The small molecule below binds the protein below.
Small molecule (SMILES): CN(C)c1cccc2c(S(=O)(=O)NCCCCCCCCNC(=O)C34CC5CC(CC(C5)C3)C4)cccc12

Sequence of chain 1.A:
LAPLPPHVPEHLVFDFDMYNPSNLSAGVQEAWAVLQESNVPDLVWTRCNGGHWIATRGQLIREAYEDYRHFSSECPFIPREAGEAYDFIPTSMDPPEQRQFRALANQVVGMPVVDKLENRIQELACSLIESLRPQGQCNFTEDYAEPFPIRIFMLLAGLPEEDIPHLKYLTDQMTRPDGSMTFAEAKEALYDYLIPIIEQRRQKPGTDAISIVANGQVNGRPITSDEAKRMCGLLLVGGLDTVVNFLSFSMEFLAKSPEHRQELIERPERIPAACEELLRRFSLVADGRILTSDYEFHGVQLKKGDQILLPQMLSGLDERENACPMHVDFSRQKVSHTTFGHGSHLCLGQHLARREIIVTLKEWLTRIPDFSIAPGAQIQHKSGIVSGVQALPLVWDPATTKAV

Binding-site contacts:
Ligand atom C8 contacts residue VAL397 of chain 1.A at 4.0 Å (hydrophobic).
Ligand atom C28 contacts residue PHE194 of chain 1.A at 3.6 Å (hydrophobic).
Ligand atom C11 contacts residue PRO90 of chain 1.A at 4.0 Å (hydrophobic).
Ligand atom C19 contacts residue PRO90 of chain 1.A at 4.0 Å (hydrophobic).
Ligand atom C33 contacts residue PRO90 of chain 1.A at 3.9 Å (hydrophobic).
Ligand atom C23 contacts residue GLU92 of chain 1.A at 3.6 Å.
Ligand atom C6 contacts residue THR253 of chain 1.A at 3.7 Å.
Ligand atom C4 contacts residue TYR97 of chain 1.A at 3.3 Å (hydrophobic).
Ligand atom C29 contacts residue ILE396 of chain 1.A at 4.0 Å (hydrophobic).
Ligand atom C15 contacts residue PRO90 of chain 1.A at 3.6 Å (hydrophobic).
Ligand atom C10 contacts residue PHE88 of chain 1.A at 3.8 Å (hydrophobic).
Ligand atom N25 contacts residue VAL248 of chain 1.A at 3.7 Å.
Ligand atom C33 contacts residue TYR30 of chain 1.A at 3.5 Å (hydrophobic).
Ligand atom C28 contacts residue PHE88 of chain 1.A at 4.0 Å (hydrophobic).
Ligand atom C19 contacts residue ASN60 of chain 1.A at 3.3 Å.
Ligand atom O37 contacts residue TYR30 of chain 1.A at 3.6 Å.
Ligand atom C14 contacts residue PRO90 of chain 1.A at 3.8 Å (hydrophobic).
Ligand atom C20 contacts residue ASN60 of chain 1.A at 3.8 Å.
Ligand atom C12 contacts residue GLU92 of chain 1.A at 3.9 Å.
Ligand atom O35 contacts residue PRO188 of chain 1.A at 3.3 Å.
Ligand atom C16 contacts residue PRO90 of chain 1.A at 4.0 Å (hydrophobic).
Ligand atom C32 contacts residue ALA93 of chain 1.A at 3.9 Å (hydrophobic).
Ligand atom C18 contacts residue TYR30 of chain 1.A at 3.8 Å (hydrophobic).
Ligand atom C24 contacts residue TYR97 of chain 1.A at 3.6 Å (hydrophobic).
Ligand atom C11 contacts residue GLU92 of chain 1.A at 3.1 Å.
Ligand atom S36 contacts residue PRO188 of chain 1.A at 4.0 Å.
Ligand atom O38 contacts residue TYR97 of chain 1.A at 2.6 Å (h-bond).
Ligand atom O38 contacts residue PHE99 of chain 1.A at 3.7 Å.
Ligand atom C6 contacts residue VAL397 of chain 1.A at 3.9 Å (hydrophobic).
Ligand atom C30 contacts residue ILE396 of chain 1.A at 3.7 Å (hydrophobic).
Ligand atom C14 contacts residue GLU92 of chain 1.A at 3.9 Å.
Ligand atom C10 contacts residue ILE396 of chain 1.A at 3.8 Å (hydrophobic).
Ligand atom C19 contacts residue TYR30 of chain 1.A at 3.7 Å (hydrophobic).
Ligand atom O37 contacts residue PRO188 of chain 1.A at 3.8 Å.
Ligand atom C24 contacts residue PHE88 of chain 1.A at 3.7 Å (hydrophobic).
Ligand atom C7 contacts residue GLY249 of chain 1.A at 4.0 Å.
Ligand atom C4 contacts residue PHE88 of chain 1.A at 4.0 Å (hydrophobic).
Ligand atom C1 contacts residue HEM1 of chain 1.B at 3.7 Å.
Ligand atom C20 contacts residue PRO90 of chain 1.A at 3.8 Å (hydrophobic).
Ligand atom O38 contacts residue PHE88 of chain 1.A at 3.9 Å.